Sequence of chain 2.A:
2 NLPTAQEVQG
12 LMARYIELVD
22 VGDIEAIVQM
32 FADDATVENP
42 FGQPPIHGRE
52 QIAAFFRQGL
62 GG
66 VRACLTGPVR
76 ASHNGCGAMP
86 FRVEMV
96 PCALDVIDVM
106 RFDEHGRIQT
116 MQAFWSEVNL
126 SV

Binding-site contacts:
Ligand atom C1 contacts residue ASN40 of chain 2.A at 3.9 Å.
Ligand atom C5 contacts residue PHE57 of chain 2.A at 4.3 Å (hydrophobic).
Ligand atom C11 contacts residue TRP120 of chain 2.A at 4.0 Å (hydrophobic).
Ligand atom C1 contacts residue ASP103 of chain 2.A at 3.8 Å.
Ligand atom C24 contacts residue LEU99 of chain 2.A at 4.0 Å (hydrophobic).
Ligand atom O1 contacts residue ASP103 of chain 2.A at 2.5 Å (salt-bridge).
Ligand atom O1 contacts residue TYR16 of chain 2.A at 2.8 Å (h-bond).
Ligand atom C10 contacts residue TRP120 of chain 2.A at 3.8 Å (hydrophobic).
Ligand atom C1 contacts residue MET116 of chain 2.A at 4.5 Å (hydrophobic).
Ligand atom C11 contacts residue LEU99 of chain 2.A at 3.9 Å (hydrophobic).
Ligand atom C27 contacts residue PHE56 of chain 2.A at 3.8 Å (hydrophobic).
Ligand atom C11 contacts residue ASN40 of chain 2.A at 4.0 Å.
Ligand atom C6 contacts residue VAL20 of chain 2.A at 4.3 Å (hydrophobic).
Ligand atom C2 contacts residue ASP103 of chain 2.A at 3.6 Å.
Ligand atom C6 contacts residue TYR16 of chain 2.A at 3.3 Å (hydrophobic).
Ligand atom C18 contacts residue GLY60 of chain 2.A at 4.2 Å.
Ligand atom C26 contacts residue MET90 of chain 2.A at 3.4 Å (hydrophobic).
Ligand atom C25 contacts residue MET90 of chain 2.A at 3.5 Å (hydrophobic).
Ligand atom C2 contacts residue ASN40 of chain 2.A at 3.1 Å.
Ligand atom C24 contacts residue MET90 of chain 2.A at 4.4 Å (hydrophobic).
Ligand atom C4 contacts residue ASN40 of chain 2.A at 4.0 Å.
Ligand atom C5 contacts residue VAL20 of chain 2.A at 4.5 Å (hydrophobic).
Ligand atom C2 contacts residue VAL101 of chain 2.A at 4.4 Å (hydrophobic).
Ligand atom O1 contacts residue PHE86 of chain 2.A at 3.6 Å.
Ligand atom C10 contacts residue ASN40 of chain 2.A at 3.3 Å.
Ligand atom O26 contacts residue GLY60 of chain 2.A at 3.9 Å.
Ligand atom O26 contacts residue MET90 of chain 2.A at 3.2 Å.
Ligand atom C10 contacts residue VAL101 of chain 2.A at 4.4 Å (hydrophobic).
Ligand atom C1 contacts residue PHE86 of chain 2.A at 3.7 Å (hydrophobic).
Ligand atom O1 contacts residue MET116 of chain 2.A at 3.8 Å.
Ligand atom C2 contacts residue PHE86 of chain 2.A at 3.7 Å (hydrophobic).
Ligand atom C17 contacts residue MET90 of chain 2.A at 4.5 Å (hydrophobic).
Ligand atom C1 contacts residue TYR16 of chain 2.A at 3.5 Å (hydrophobic).
Ligand atom C3 contacts residue ASN40 of chain 2.A at 3.2 Å.
Ligand atom C6 contacts residue PHE57 of chain 2.A at 4.1 Å (hydrophobic).
Ligand atom C2 contacts residue ALA118 of chain 2.A at 4.2 Å (hydrophobic).
Ligand atom C24 contacts residue TRP120 of chain 2.A at 4.5 Å (hydrophobic).
Ligand atom C19 contacts residue LEU61 of chain 2.A at 4.2 Å (hydrophobic).

This small molecule binds to this protein.
Small molecule (SMILES): C[C@]12CCc3c(ccc4cc(O)ccc34)[C@@H]1CCC2=O